Binding-site contacts:
Ligand atom C8 contacts residue NAG1 of chain 1.LA at 3.6 Å.
Ligand atom N2 contacts residue ASN353 of chain 1.D at 2.9 Å (h-bond).
Ligand atom C5 contacts residue ASN353 of chain 1.D at 3.7 Å.
Ligand atom O6 contacts residue THR387 of chain 1.D at 4.1 Å.
Ligand atom C7 contacts residue NAG2 of chain 1.LA at 3.8 Å.
Ligand atom O7 contacts residue ILE459 of chain 1.D at 4.1 Å.
Ligand atom C7 contacts residue THR457 of chain 1.D at 4.2 Å.
Ligand atom C1 contacts residue ASN353 of chain 1.D at 1.5 Å.
Ligand atom C7 contacts residue ASN353 of chain 1.D at 3.4 Å.
Ligand atom O5 contacts residue ASN353 of chain 1.D at 2.4 Å (h-bond).
Ligand atom C4 contacts residue ASN353 of chain 1.D at 4.2 Å.
Ligand atom O5 contacts residue THR387 of chain 1.D at 4.4 Å.
Ligand atom C8 contacts residue THR457 of chain 1.D at 3.8 Å.
Ligand atom O3 contacts residue NAG2 of chain 1.LA at 4.0 Å.
Ligand atom O5 contacts residue THR355 of chain 1.D at 3.6 Å.
Ligand atom C2 contacts residue ASN353 of chain 1.D at 2.4 Å.
Ligand atom O7 contacts residue ASN353 of chain 1.D at 3.5 Å (h-bond).
Ligand atom O7 contacts residue NAG2 of chain 1.LA at 3.5 Å.
Ligand atom C1 contacts residue THR355 of chain 1.D at 4.2 Å.
Ligand atom N2 contacts residue THR457 of chain 1.D at 4.3 Å.
Ligand atom O6 contacts residue THR355 of chain 1.D at 4.2 Å.
Ligand atom C8 contacts residue ILE459 of chain 1.D at 4.2 Å (hydrophobic).
Ligand atom C8 contacts residue NAG2 of chain 1.LA at 3.7 Å.
Ligand atom C8 contacts residue ASN455 of chain 1.D at 4.1 Å.
Ligand atom C3 contacts residue ASN353 of chain 1.D at 3.7 Å.
Ligand atom C7 contacts residue ILE459 of chain 1.D at 4.4 Å (hydrophobic).

Sequence of chain 1.D:
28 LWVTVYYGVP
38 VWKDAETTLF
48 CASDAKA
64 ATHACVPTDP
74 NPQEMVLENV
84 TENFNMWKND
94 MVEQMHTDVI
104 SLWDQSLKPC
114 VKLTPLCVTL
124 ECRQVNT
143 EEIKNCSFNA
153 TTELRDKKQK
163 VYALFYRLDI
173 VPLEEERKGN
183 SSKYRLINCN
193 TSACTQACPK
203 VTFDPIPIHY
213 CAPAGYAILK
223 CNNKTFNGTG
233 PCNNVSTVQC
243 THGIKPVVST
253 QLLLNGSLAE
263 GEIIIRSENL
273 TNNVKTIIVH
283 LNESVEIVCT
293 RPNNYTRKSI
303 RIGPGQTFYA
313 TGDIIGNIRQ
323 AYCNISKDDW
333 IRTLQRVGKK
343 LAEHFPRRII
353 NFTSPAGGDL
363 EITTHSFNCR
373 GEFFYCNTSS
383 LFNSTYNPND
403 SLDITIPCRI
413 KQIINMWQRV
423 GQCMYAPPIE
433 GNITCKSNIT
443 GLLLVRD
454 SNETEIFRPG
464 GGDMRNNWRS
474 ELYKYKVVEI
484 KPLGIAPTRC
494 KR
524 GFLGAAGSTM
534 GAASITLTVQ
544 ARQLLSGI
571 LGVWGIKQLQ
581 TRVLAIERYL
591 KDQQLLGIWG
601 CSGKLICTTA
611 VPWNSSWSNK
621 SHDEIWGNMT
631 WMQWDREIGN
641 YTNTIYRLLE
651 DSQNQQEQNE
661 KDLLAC

The small molecule below binds the protein below.
Small molecule (SMILES): CC(=O)N[C@H]1[C@H](O[C@H]2[C@H](O)[C@@H](NC(C)=O)CO[C@@H]2CO)O[C@H](CO)[C@@H](O)[C@@H]1O